The small molecule below binds the protein below.
Small molecule (SMILES): CC(=O)N[C@@H]1[C@@H](O)[C@H](O)[C@@H](CO)O[C@H]1O

Sequence of chain 3.B:
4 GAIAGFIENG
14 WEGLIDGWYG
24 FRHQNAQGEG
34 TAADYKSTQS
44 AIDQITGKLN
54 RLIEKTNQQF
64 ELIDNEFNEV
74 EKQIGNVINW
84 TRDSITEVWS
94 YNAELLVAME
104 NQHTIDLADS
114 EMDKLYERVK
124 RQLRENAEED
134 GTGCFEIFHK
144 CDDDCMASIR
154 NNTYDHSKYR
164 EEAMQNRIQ

Binding-site contacts:
Ligand atom O5 contacts residue ASN82 of chain 3.B at 2.4 Å (h-bond).
Ligand atom C7 contacts residue GLU72 of chain 3.B at 4.1 Å.
Ligand atom N2 contacts residue ASN79 of chain 3.B at 4.3 Å.
Ligand atom N2 contacts residue ASN82 of chain 3.B at 2.6 Å (h-bond).
Ligand atom C5 contacts residue ASN82 of chain 3.B at 3.6 Å.
Ligand atom O7 contacts residue ASN82 of chain 3.B at 4.0 Å.
Ligand atom C7 contacts residue LYS75 of chain 3.B at 3.7 Å.
Ligand atom C7 contacts residue ASN79 of chain 3.B at 3.4 Å.
Ligand atom C8 contacts residue GLU72 of chain 3.B at 4.0 Å.
Ligand atom O3 contacts residue ASN82 of chain 3.B at 4.5 Å.
Ligand atom N2 contacts residue GLY78 of chain 3.B at 4.1 Å.
Ligand atom C1 contacts residue ASN82 of chain 3.B at 1.4 Å.
Ligand atom C7 contacts residue GLY78 of chain 3.B at 4.3 Å.
Ligand atom O3 contacts residue GLU72 of chain 3.B at 3.3 Å (salt-bridge).
Ligand atom C3 contacts residue GLU72 of chain 3.B at 4.1 Å.
Ligand atom C4 contacts residue ASN82 of chain 3.B at 4.0 Å.
Ligand atom O7 contacts residue GLU72 of chain 3.B at 4.2 Å.
Ligand atom C7 contacts residue ASN82 of chain 3.B at 3.6 Å.
Ligand atom C8 contacts residue ASN79 of chain 3.B at 3.5 Å.
Ligand atom C3 contacts residue ASN82 of chain 3.B at 3.5 Å.
Ligand atom C8 contacts residue GLY78 of chain 3.B at 3.6 Å.
Ligand atom O7 contacts residue LYS75 of chain 3.B at 2.8 Å (salt-bridge).
Ligand atom C8 contacts residue GLU74 of chain 3.B at 4.4 Å.
Ligand atom C2 contacts residue ASN82 of chain 3.B at 2.1 Å.
Ligand atom C8 contacts residue LYS75 of chain 3.B at 3.7 Å.
Ligand atom O7 contacts residue ASN79 of chain 3.B at 3.2 Å (h-bond).